Binding-site contacts:
Ligand atom N3H contacts residue ILE136 of chain 1.B at 3.4 Å.
Ligand atom C1M contacts residue PHE77 of chain 1.B at 3.6 Å (hydrophobic).
Ligand atom O1G contacts residue HIS244 of chain 1.B at 3.4 Å.
Ligand atom C1B contacts residue GLN81 of chain 1.B at 3.7 Å.
Ligand atom C3D contacts residue CYS80 of chain 1.B at 3.4 Å (hydrophobic).
Ligand atom C3N contacts residue GLY79 of chain 1.B at 3.6 Å.
Ligand atom CD2 contacts residue SER84 of chain 1.B at 3.7 Å.
Ligand atom C1I contacts residue CYS80 of chain 1.B at 3.7 Å (hydrophobic).
Ligand atom C3C contacts residue ILE136 of chain 1.B at 3.6 Å (hydrophobic).
Ligand atom O1 contacts residue TYR268 of chain 1.B at 2.4 Å (h-bond).
Ligand atom O1 contacts residue HIS118 of chain 1.B at 3.4 Å (h-bond).
Ligand atom C1B contacts residue LEU264 of chain 1.B at 3.4 Å (hydrophobic).
Ligand atom CB contacts residue TYR122 of chain 1.B at 3.5 Å (hydrophobic).
Ligand atom C1D contacts residue GLN81 of chain 1.B at 3.5 Å.
Ligand atom C1L contacts residue PHE155 of chain 1.B at 3.4 Å (hydrophobic).
Ligand atom O2 contacts residue HIS118 of chain 1.B at 2.5 Å (h-bond).
Ligand atom O1G contacts residue CYS80 of chain 1.B at 3.6 Å.
Ligand atom C1D contacts residue PHE77 of chain 1.B at 3.3 Å (hydrophobic).
Ligand atom C1K contacts residue PHE155 of chain 1.B at 3.7 Å (hydrophobic).
Ligand atom O2 contacts residue SER84 of chain 1.B at 2.9 Å (h-bond).
Ligand atom C1C contacts residue GLN81 of chain 1.B at 2.9 Å.
Ligand atom C3A contacts residue LEU125 of chain 1.B at 3.6 Å (hydrophobic).
Ligand atom C3E contacts residue MET159 of chain 1.B at 3.5 Å (hydrophobic).
Ligand atom C3E contacts residue CYS80 of chain 1.B at 3.6 Å (hydrophobic).
Ligand atom O2 contacts residue LEU264 of chain 1.B at 3.4 Å.
Ligand atom C contacts residue SER84 of chain 1.B at 3.6 Å.
Ligand atom C1E contacts residue PHE77 of chain 1.B at 3.3 Å (hydrophobic).
Ligand atom CA contacts residue SER84 of chain 1.B at 3.4 Å.
Ligand atom O2 contacts residue TYR268 of chain 1.B at 3.5 Å (h-bond).
Ligand atom C contacts residue TYR268 of chain 1.B at 3.3 Å (hydrophobic).
Ligand atom O3F contacts residue CYS80 of chain 1.B at 3.5 Å (h-bond).
Ligand atom C3M contacts residue GLY79 of chain 1.B at 3.6 Å.
Ligand atom C1D contacts residue LEU260 of chain 1.B at 3.7 Å (hydrophobic).
Ligand atom C contacts residue HIS118 of chain 1.B at 3.1 Å.
Ligand atom C3K contacts residue ARG75 of chain 1.B at 3.7 Å.
Ligand atom O1 contacts residue HIS244 of chain 1.B at 2.8 Å (h-bond).
Ligand atom N contacts residue HIS244 of chain 1.B at 3.5 Å (h-bond).
Ligand atom OH contacts residue LEU125 of chain 1.B at 3.4 Å.
Ligand atom C1C contacts residue LEU260 of chain 1.B at 3.5 Å (hydrophobic).
Ligand atom C3J contacts residue MET143 of chain 1.B at 3.5 Å (hydrophobic).

Sequence of chain 1.B:
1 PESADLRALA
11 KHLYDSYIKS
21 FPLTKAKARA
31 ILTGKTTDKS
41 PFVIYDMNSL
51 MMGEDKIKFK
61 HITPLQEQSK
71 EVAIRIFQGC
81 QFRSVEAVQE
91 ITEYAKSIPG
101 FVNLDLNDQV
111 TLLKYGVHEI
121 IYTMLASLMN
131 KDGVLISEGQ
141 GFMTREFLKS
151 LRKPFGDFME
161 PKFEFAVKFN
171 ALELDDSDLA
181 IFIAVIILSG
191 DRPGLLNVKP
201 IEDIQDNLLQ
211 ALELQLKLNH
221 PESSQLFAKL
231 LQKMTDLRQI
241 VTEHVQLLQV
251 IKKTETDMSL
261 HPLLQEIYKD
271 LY

A small-molecule ligand and the protein it binds are described below.
Small molecule (SMILES): Cc1oc(-c2ccccc2)nc1CCOc1ccc(C[C@H](Nc2ccccc2C(=O)c2ccccc2)C(=O)O)cc1